A small-molecule ligand and the protein it binds are described below.
Small molecule (SMILES): CC(=O)N[C@@H]1[C@@H](O)[C@H](O)[C@@H](CO)O[C@H]1O

Binding-site contacts:
Ligand atom O5 contacts residue ASN147 of chain 1.A at 2.4 Å (h-bond).
Ligand atom C7 contacts residue ASN147 of chain 1.A at 3.4 Å.
Ligand atom N2 contacts residue ASN147 of chain 1.A at 2.9 Å (h-bond).
Ligand atom C5 contacts residue ASN147 of chain 1.A at 3.7 Å.
Ligand atom C6 contacts residue ASN146 of chain 1.A at 3.4 Å.
Ligand atom O7 contacts residue ASN147 of chain 1.A at 3.6 Å.
Ligand atom C5 contacts residue ASN146 of chain 1.A at 3.5 Å.
Ligand atom C1 contacts residue ASN146 of chain 1.A at 3.7 Å.
Ligand atom O5 contacts residue ASN146 of chain 1.A at 3.0 Å (h-bond).
Ligand atom C4 contacts residue ASN147 of chain 1.A at 4.3 Å.
Ligand atom C2 contacts residue ASN147 of chain 1.A at 2.5 Å.
Ligand atom O6 contacts residue ASN146 of chain 1.A at 2.6 Å (h-bond).
Ligand atom C1 contacts residue ASN147 of chain 1.A at 1.4 Å.
Ligand atom C3 contacts residue ASN147 of chain 1.A at 3.8 Å.

Sequence of chain 1.A:
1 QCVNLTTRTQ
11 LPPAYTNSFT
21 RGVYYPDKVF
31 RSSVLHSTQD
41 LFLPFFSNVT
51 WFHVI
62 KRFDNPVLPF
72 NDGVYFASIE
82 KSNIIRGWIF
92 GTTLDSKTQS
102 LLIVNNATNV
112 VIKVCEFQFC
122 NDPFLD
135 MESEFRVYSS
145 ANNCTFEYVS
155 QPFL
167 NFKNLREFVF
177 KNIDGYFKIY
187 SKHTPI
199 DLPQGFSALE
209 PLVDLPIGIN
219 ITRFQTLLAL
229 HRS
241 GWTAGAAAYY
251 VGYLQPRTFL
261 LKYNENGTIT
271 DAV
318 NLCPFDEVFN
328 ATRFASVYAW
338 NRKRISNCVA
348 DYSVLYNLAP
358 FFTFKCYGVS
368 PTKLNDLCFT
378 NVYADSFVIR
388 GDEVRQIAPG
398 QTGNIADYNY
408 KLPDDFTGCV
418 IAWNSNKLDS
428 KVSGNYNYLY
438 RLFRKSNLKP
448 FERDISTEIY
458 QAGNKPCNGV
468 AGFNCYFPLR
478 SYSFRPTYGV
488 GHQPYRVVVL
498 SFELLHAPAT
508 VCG